Sequence of chain 1.C:
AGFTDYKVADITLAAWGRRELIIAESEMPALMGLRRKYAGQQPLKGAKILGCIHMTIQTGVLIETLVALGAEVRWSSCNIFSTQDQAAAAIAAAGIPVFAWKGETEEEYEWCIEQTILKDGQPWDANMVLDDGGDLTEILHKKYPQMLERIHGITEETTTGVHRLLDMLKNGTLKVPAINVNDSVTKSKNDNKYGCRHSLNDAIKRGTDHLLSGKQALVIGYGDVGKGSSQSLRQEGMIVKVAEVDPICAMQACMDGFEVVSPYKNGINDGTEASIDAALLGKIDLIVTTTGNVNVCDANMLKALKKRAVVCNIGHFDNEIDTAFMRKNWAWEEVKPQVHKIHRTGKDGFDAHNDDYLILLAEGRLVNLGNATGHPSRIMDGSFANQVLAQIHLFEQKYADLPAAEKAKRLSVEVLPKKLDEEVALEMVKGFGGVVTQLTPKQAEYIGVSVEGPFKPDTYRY

Binding-site contacts:
Ligand atom O2S contacts residue ALA40 of chain 1.C at 3.5 Å.
Ligand atom C1 contacts residue LEU44 of chain 1.C at 4.2 Å (hydrophobic).
Ligand atom C3 contacts residue ALA40 of chain 1.C at 4.5 Å (hydrophobic).
Ligand atom C4 contacts residue LYS47 of chain 1.C at 4.3 Å.
Ligand atom O2S contacts residue VAL434 of chain 1.C at 3.9 Å.
Ligand atom O1S contacts residue LEU399 of chain 1.C at 4.5 Å.
Ligand atom C5 contacts residue GLU437 of chain 1.C at 4.5 Å.
Ligand atom O2S contacts residue GLU437 of chain 1.C at 4.2 Å.
Ligand atom S contacts residue LEU44 of chain 1.C at 4.0 Å.
Ligand atom S contacts residue GLU433 of chain 1.C at 4.2 Å.
Ligand atom C3 contacts residue GLU437 of chain 1.C at 3.9 Å.
Ligand atom O1S contacts residue GLU433 of chain 1.C at 3.0 Å.
Ligand atom O2S contacts residue LEU44 of chain 1.C at 3.9 Å.
Ligand atom C6 contacts residue GLU433 of chain 1.C at 4.4 Å.
Ligand atom S contacts residue VAL434 of chain 1.C at 4.1 Å.
Ligand atom N8 contacts residue GLU437 of chain 1.C at 3.3 Å (salt-bridge).
Ligand atom C2 contacts residue LEU44 of chain 1.C at 3.8 Å (hydrophobic).
Ligand atom C6 contacts residue LYS47 of chain 1.C at 4.4 Å.
Ligand atom O2S contacts residue GLU433 of chain 1.C at 4.4 Å.
Ligand atom C5 contacts residue LYS47 of chain 1.C at 4.1 Å.
Ligand atom C8 contacts residue GLU437 of chain 1.C at 4.0 Å.
Ligand atom F contacts residue LEU399 of chain 1.C at 3.4 Å.
Ligand atom C6 contacts residue GLU437 of chain 1.C at 4.4 Å.
Ligand atom C4 contacts residue GLU437 of chain 1.C at 4.3 Å.
Ligand atom F contacts residue VAL434 of chain 1.C at 4.3 Å.
Ligand atom O1S contacts residue LEU430 of chain 1.C at 4.3 Å.
Ligand atom C2 contacts residue ALA40 of chain 1.C at 3.7 Å (hydrophobic).
Ligand atom C2 contacts residue GLU437 of chain 1.C at 3.6 Å.
Ligand atom C1 contacts residue GLU437 of chain 1.C at 3.9 Å.
Ligand atom O1S contacts residue VAL434 of chain 1.C at 3.0 Å (h-bond).
Ligand atom C3 contacts residue GLY43 of chain 1.C at 3.5 Å.
Ligand atom C4 contacts residue GLY43 of chain 1.C at 4.4 Å.
Ligand atom O2S contacts residue ALA395 of chain 1.C at 3.8 Å.
Ligand atom C3 contacts residue LEU44 of chain 1.C at 3.9 Å (hydrophobic).
Ligand atom F contacts residue LEU44 of chain 1.C at 2.9 Å.
Ligand atom C2 contacts residue GLY43 of chain 1.C at 3.9 Å.

This protein binds this small molecule.
Small molecule (SMILES): NCCc1ccc(S(=O)(=O)F)cc1